The protein below binds the small molecule below.
Small molecule (SMILES): CC(=O)N[C@@H]1[C@@H](O)[C@H](O)[C@@H](CO)O[C@H]1O

Binding-site contacts:
Ligand atom C6 contacts residue NAG2 of chain 1.L at 4.0 Å.
Ligand atom O5 contacts residue ASN99 of chain 1.D at 2.3 Å (h-bond).
Ligand atom O7 contacts residue PHE100 of chain 1.D at 3.6 Å.
Ligand atom O6 contacts residue NAG2 of chain 1.L at 3.0 Å (h-bond).
Ligand atom N2 contacts residue LYS98 of chain 1.D at 3.8 Å.
Ligand atom C8 contacts residue PHE100 of chain 1.D at 3.9 Å (hydrophobic).
Ligand atom C7 contacts residue LYS98 of chain 1.D at 4.5 Å.
Ligand atom N2 contacts residue ASN99 of chain 1.D at 2.9 Å (h-bond).
Ligand atom C7 contacts residue ASN99 of chain 1.D at 3.4 Å.
Ligand atom C8 contacts residue LYS98 of chain 1.D at 4.1 Å.
Ligand atom C8 contacts residue ASN99 of chain 1.D at 3.2 Å.
Ligand atom C1 contacts residue ASN99 of chain 1.D at 1.4 Å.
Ligand atom C5 contacts residue ASN99 of chain 1.D at 3.6 Å.
Ligand atom O7 contacts residue SER101 of chain 1.D at 3.7 Å.
Ligand atom C4 contacts residue ASN99 of chain 1.D at 4.2 Å.
Ligand atom C2 contacts residue ASN99 of chain 1.D at 2.5 Å.
Ligand atom O7 contacts residue ASN99 of chain 1.D at 3.5 Å (h-bond).
Ligand atom C3 contacts residue ASN99 of chain 1.D at 3.8 Å.
Ligand atom C7 contacts residue PHE100 of chain 1.D at 4.0 Å (hydrophobic).

Sequence of chain 1.D:
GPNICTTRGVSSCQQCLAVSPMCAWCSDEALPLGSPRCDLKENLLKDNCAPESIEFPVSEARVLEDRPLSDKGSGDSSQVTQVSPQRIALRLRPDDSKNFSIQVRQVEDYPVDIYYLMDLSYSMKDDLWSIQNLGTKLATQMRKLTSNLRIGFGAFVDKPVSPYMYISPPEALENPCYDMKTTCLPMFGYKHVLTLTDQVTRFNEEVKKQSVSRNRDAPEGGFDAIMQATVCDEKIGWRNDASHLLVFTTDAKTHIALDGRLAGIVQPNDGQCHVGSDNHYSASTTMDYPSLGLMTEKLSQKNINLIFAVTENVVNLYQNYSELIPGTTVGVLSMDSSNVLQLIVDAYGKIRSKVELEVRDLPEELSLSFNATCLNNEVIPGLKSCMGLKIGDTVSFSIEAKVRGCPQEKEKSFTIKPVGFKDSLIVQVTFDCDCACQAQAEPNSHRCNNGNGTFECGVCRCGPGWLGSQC